This small molecule binds to this protein.
Small molecule (SMILES): CC(C)CCC[C@@H](C)[C@H]1CC[C@H]2[C@@H]3CC=C4C[C@@H](OC(=O)CCC(=O)O)CC[C@]4(C)[C@H]3CC[C@]12C

Binding-site contacts:
Ligand atom CAK contacts residue ILE691 of chain 1.A at 3.7 Å (hydrophobic).
Ligand atom CAD contacts residue 9PE1 of chain 1.G at 3.2 Å.
Ligand atom CAX contacts residue ARG992 of chain 1.A at 3.5 Å.
Ligand atom OAH contacts residue VAL996 of chain 1.A at 3.4 Å.
Ligand atom CAI contacts residue PHE730 of chain 1.A at 3.9 Å (hydrophobic).
Ligand atom CAL contacts residue TRP677 of chain 1.A at 3.7 Å (hydrophobic).
Ligand atom OAH contacts residue LEU847 of chain 1.A at 3.7 Å.
Ligand atom CAT contacts residue PHE733 of chain 1.A at 3.4 Å (hydrophobic).
Ligand atom CAC contacts residue 9PE1 of chain 1.G at 3.5 Å.
Ligand atom CAZ contacts residue 9PE1 of chain 1.G at 3.4 Å.
Ligand atom CAJ contacts residue 9PE1 of chain 1.G at 3.8 Å.
Ligand atom CBC contacts residue PHE730 of chain 1.A at 4.0 Å (hydrophobic).
Ligand atom CAU contacts residue 9PE1 of chain 1.G at 3.8 Å.
Ligand atom CBC contacts residue 9PE1 of chain 1.G at 4.0 Å.
Ligand atom CAC contacts residue ILE741 of chain 1.A at 3.7 Å (hydrophobic).
Ligand atom CAX contacts residue TRP677 of chain 1.A at 3.8 Å (hydrophobic).
Ligand atom OAG contacts residue PHE730 of chain 1.A at 4.0 Å.
Ligand atom CAP contacts residue ILE738 of chain 1.A at 3.9 Å (hydrophobic).
Ligand atom CBC contacts residue TRP677 of chain 1.A at 3.6 Å (hydrophobic).
Ligand atom OAW contacts residue TRP677 of chain 1.A at 3.4 Å.
Ligand atom CBE contacts residue ILE738 of chain 1.A at 4.0 Å (hydrophobic).
Ligand atom CAD contacts residue SER844 of chain 1.A at 3.5 Å.
Ligand atom CAY contacts residue TRP677 of chain 1.A at 2.4 Å (hydrophobic).
Ligand atom OAH contacts residue TRP677 of chain 1.A at 3.6 Å.
Ligand atom CBB contacts residue 9PE1 of chain 1.G at 3.8 Å.
Ligand atom CAS contacts residue 9PE1 of chain 1.G at 4.1 Å.
Ligand atom CAP contacts residue ILE691 of chain 1.A at 3.9 Å (hydrophobic).
Ligand atom CAK contacts residue SER734 of chain 1.A at 3.8 Å.
Ligand atom OAG contacts residue TRP677 of chain 1.A at 1.3 Å.
Ligand atom CAM contacts residue TRP677 of chain 1.A at 3.2 Å (hydrophobic).
Ligand atom CAV contacts residue 9PE1 of chain 1.G at 2.7 Å.
Ligand atom OAH contacts residue ARG992 of chain 1.A at 4.1 Å.
Ligand atom CAU contacts residue VAL737 of chain 1.A at 3.5 Å (hydrophobic).
Ligand atom OAW contacts residue 9PE1 of chain 1.G at 3.3 Å (h-bond).
Ligand atom CAR contacts residue PHE733 of chain 1.A at 4.0 Å (hydrophobic).
Ligand atom CAM contacts residue LEU847 of chain 1.A at 3.8 Å (hydrophobic).
Ligand atom CAQ contacts residue ILE691 of chain 1.A at 3.7 Å (hydrophobic).
Ligand atom CAR contacts residue TRP677 of chain 1.A at 3.6 Å (hydrophobic).
Ligand atom OAF contacts residue ARG992 of chain 1.A at 2.3 Å (salt-bridge).
Ligand atom CAE contacts residue 9PE1 of chain 1.G at 3.4 Å.

Sequence of chain 1.A:
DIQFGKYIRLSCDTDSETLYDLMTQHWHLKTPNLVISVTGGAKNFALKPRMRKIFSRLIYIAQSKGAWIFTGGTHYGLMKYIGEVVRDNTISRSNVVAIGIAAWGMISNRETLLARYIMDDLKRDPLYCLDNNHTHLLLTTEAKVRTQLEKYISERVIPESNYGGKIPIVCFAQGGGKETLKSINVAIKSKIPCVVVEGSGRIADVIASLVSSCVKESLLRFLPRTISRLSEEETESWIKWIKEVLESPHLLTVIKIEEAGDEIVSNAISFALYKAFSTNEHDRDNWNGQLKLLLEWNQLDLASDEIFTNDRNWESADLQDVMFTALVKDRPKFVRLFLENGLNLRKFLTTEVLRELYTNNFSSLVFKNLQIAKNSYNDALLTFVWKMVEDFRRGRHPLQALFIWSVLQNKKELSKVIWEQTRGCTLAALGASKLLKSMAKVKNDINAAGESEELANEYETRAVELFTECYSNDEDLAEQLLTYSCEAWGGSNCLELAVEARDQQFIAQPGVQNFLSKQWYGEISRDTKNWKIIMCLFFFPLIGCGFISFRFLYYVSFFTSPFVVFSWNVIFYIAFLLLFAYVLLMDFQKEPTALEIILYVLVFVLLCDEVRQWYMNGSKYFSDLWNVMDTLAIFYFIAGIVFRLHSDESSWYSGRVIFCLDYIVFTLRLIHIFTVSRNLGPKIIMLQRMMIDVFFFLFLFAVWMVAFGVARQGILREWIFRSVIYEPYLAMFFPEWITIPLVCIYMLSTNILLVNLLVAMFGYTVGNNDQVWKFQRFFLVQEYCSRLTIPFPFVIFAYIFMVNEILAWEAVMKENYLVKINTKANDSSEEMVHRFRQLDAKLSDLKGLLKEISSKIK